Sequence of chain 26.C:
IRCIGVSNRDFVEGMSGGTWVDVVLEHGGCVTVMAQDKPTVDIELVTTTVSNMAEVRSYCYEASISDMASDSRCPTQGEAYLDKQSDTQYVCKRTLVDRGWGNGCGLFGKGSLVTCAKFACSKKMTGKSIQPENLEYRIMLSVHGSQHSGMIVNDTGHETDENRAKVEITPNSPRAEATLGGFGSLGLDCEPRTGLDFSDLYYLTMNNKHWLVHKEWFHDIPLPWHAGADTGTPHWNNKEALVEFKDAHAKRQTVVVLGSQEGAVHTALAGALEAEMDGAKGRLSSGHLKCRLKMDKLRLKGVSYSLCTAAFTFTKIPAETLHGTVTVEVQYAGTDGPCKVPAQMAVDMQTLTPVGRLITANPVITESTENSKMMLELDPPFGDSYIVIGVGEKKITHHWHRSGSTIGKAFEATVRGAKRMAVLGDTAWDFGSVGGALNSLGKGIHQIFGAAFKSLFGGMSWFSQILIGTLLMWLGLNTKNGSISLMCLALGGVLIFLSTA

The small molecule below binds the protein below.
Small molecule (SMILES): CC(=O)N[C@H]1[C@H](O[C@H]2[C@H](O)[C@@H](NC(C)=O)CO[C@@H]2CO)O[C@H](CO)[C@@H](O)[C@@H]1O

Sequence of chain 26.H:
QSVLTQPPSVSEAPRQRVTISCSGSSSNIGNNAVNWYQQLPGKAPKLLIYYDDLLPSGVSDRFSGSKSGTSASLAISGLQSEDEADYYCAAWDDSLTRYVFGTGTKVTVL

Binding-site contacts:
Ligand atom O4 contacts residue LEU96 of chain 26.H at 3.2 Å.
Ligand atom C7 contacts residue SER95 of chain 26.H at 3.5 Å.
Ligand atom C8 contacts residue ASN154 of chain 26.C at 4.2 Å.
Ligand atom O7 contacts residue GLY150 of chain 26.C at 2.8 Å (h-bond).
Ligand atom C1 contacts residue MET151 of chain 26.C at 3.6 Å (hydrophobic).
Ligand atom C8 contacts residue ASP94 of chain 26.H at 3.5 Å.
Ligand atom C3 contacts residue SER95 of chain 26.H at 3.2 Å.
Ligand atom O7 contacts residue ASN154 of chain 26.C at 2.9 Å (h-bond).
Ligand atom C2 contacts residue ASN154 of chain 26.C at 4.0 Å.
Ligand atom O7 contacts residue MET151 of chain 26.C at 3.3 Å.
Ligand atom C1 contacts residue LEU96 of chain 26.H at 3.9 Å (hydrophobic).
Ligand atom C2 contacts residue LEU96 of chain 26.H at 3.6 Å (hydrophobic).
Ligand atom C7 contacts residue ASN154 of chain 26.C at 3.4 Å.
Ligand atom C4 contacts residue LEU96 of chain 26.H at 4.3 Å (hydrophobic).
Ligand atom O3 contacts residue LEU96 of chain 26.H at 4.1 Å.
Ligand atom C1 contacts residue SER95 of chain 26.H at 3.6 Å.
Ligand atom C2 contacts residue SER95 of chain 26.H at 3.4 Å.
Ligand atom C2 contacts residue MET151 of chain 26.C at 4.1 Å (hydrophobic).
Ligand atom C1 contacts residue ASN154 of chain 26.C at 3.1 Å.
Ligand atom O7 contacts residue HIS148 of chain 26.C at 4.0 Å.
Ligand atom N2 contacts residue LEU96 of chain 26.H at 3.6 Å.
Ligand atom N2 contacts residue ASN154 of chain 26.C at 3.9 Å.
Ligand atom O3 contacts residue SER95 of chain 26.H at 3.2 Å (h-bond).
Ligand atom C8 contacts residue GLY150 of chain 26.C at 3.8 Å.
Ligand atom C7 contacts residue MET151 of chain 26.C at 4.3 Å (hydrophobic).
Ligand atom C8 contacts residue SER95 of chain 26.H at 3.5 Å.
Ligand atom C3 contacts residue LEU96 of chain 26.H at 4.2 Å (hydrophobic).
Ligand atom O5 contacts residue MET151 of chain 26.C at 3.8 Å.
Ligand atom O5 contacts residue ASN154 of chain 26.C at 4.0 Å.
Ligand atom O5 contacts residue LEU96 of chain 26.H at 4.5 Å.
Ligand atom C7 contacts residue GLY150 of chain 26.C at 3.7 Å.
Ligand atom N2 contacts residue SER95 of chain 26.H at 2.6 Å (h-bond).